Sequence of chain 57.C:
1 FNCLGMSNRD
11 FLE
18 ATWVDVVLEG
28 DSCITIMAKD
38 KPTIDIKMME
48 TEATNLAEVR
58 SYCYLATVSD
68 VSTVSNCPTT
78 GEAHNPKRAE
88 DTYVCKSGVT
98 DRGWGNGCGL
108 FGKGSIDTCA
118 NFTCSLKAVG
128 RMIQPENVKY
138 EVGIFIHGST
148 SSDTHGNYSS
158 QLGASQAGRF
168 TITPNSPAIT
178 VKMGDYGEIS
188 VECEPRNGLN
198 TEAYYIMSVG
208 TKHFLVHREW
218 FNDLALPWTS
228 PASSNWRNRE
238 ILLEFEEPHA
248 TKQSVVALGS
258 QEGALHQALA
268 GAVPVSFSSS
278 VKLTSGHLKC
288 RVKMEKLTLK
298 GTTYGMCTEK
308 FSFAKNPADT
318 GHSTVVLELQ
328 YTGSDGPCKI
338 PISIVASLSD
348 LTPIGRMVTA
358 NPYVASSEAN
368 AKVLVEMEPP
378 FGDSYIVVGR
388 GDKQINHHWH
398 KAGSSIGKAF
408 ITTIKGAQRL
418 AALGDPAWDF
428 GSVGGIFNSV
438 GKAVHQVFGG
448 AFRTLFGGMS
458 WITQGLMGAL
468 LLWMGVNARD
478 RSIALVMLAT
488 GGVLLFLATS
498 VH

Binding-site contacts:
Ligand atom C8 contacts residue ASN154 of chain 57.C at 4.2 Å.
Ligand atom C1 contacts residue ASN154 of chain 57.C at 1.4 Å.
Ligand atom C2 contacts residue ASN154 of chain 57.C at 2.4 Å.
Ligand atom C4 contacts residue ASN154 of chain 57.C at 4.2 Å.
Ligand atom C5 contacts residue ASN154 of chain 57.C at 3.7 Å.
Ligand atom O5 contacts residue ASN154 of chain 57.C at 2.4 Å (h-bond).
Ligand atom C1 contacts residue SER157 of chain 57.C at 3.9 Å.
Ligand atom N2 contacts residue ASN154 of chain 57.C at 2.9 Å (h-bond).
Ligand atom O5 contacts residue SER157 of chain 57.C at 3.8 Å.
Ligand atom C7 contacts residue ASN154 of chain 57.C at 4.0 Å.
Ligand atom C3 contacts residue ASN154 of chain 57.C at 3.8 Å.

A protein and the small-molecule ligand that binds it are described below.
Small molecule (SMILES): CC(=O)N[C@@H]1[C@@H](O)[C@H](O)[C@@H](CO)O[C@H]1O